A small-molecule ligand and the protein it binds are described below.
Small molecule (SMILES): CC[C@H](C)[C@H](N)C(=O)N[C@@H](CO)C(=O)N[C@@H](CCC(=O)O)C(=O)N[C@H](C=O)C(C)C

Binding-site contacts:
Ligand atom CB contacts residue VAL4 of chain 30.E at 4.2 Å (hydrophobic).
Ligand atom CA contacts residue VAL4 of chain 30.E at 4.0 Å (hydrophobic).
Ligand atom C contacts residue ALA2 of chain 30.E at 3.6 Å (hydrophobic).
Ligand atom O contacts residue GLN3 of chain 30.E at 3.0 Å (h-bond).
Ligand atom C contacts residue VAL4 of chain 30.E at 4.5 Å (hydrophobic).
Ligand atom CG2 contacts residue ALA2 of chain 30.E at 4.3 Å (hydrophobic).
Ligand atom N contacts residue ALA2 of chain 30.E at 2.8 Å (h-bond).
Ligand atom CD contacts residue VAL4 of chain 30.E at 3.8 Å (hydrophobic).
Ligand atom C contacts residue GLN3 of chain 30.E at 3.8 Å.
Ligand atom CA contacts residue ALA2 of chain 30.E at 3.8 Å (hydrophobic).
Ligand atom CA contacts residue VAL4 of chain 30.E at 3.5 Å (hydrophobic).
Ligand atom C contacts residue ALA2 of chain 30.E at 4.2 Å (hydrophobic).
Ligand atom CB contacts residue ALA2 of chain 30.E at 4.0 Å (hydrophobic).
Ligand atom CB contacts residue VAL4 of chain 30.E at 4.0 Å (hydrophobic).
Ligand atom N contacts residue GLN3 of chain 30.E at 4.5 Å.
Ligand atom N contacts residue VAL4 of chain 30.E at 3.0 Å (h-bond).
Ligand atom N contacts residue ALA2 of chain 30.E at 4.3 Å.
Ligand atom OE2 contacts residue VAL4 of chain 30.E at 3.6 Å.
Ligand atom CB contacts residue GLN3 of chain 30.E at 4.1 Å.
Ligand atom CB contacts residue ALA2 of chain 30.E at 3.5 Å (hydrophobic).
Ligand atom O contacts residue VAL4 of chain 30.E at 4.4 Å.
Ligand atom N contacts residue VAL4 of chain 30.E at 4.1 Å.
Ligand atom CA contacts residue GLN3 of chain 30.E at 4.3 Å.
Ligand atom OE1 contacts residue VAL4 of chain 30.E at 3.3 Å (h-bond).
Ligand atom CG2 contacts residue VAL4 of chain 30.E at 3.4 Å (hydrophobic).
Ligand atom CB contacts residue GLN3 of chain 30.E at 3.6 Å.
Ligand atom C contacts residue VAL4 of chain 30.E at 3.5 Å (hydrophobic).
Ligand atom C contacts residue VAL4 of chain 30.E at 4.4 Å (hydrophobic).
Ligand atom CG2 contacts residue SER5 of chain 30.E at 3.2 Å.
Ligand atom CA contacts residue ALA2 of chain 30.E at 3.4 Å (hydrophobic).
Ligand atom OG contacts residue GLN3 of chain 30.E at 3.3 Å (h-bond).
Ligand atom CG2 contacts residue GLN3 of chain 30.E at 3.9 Å.
Ligand atom O contacts residue VAL4 of chain 30.E at 4.2 Å.
Ligand atom CG1 contacts residue GLN3 of chain 30.E at 3.0 Å.

Sequence of chain 30.E:
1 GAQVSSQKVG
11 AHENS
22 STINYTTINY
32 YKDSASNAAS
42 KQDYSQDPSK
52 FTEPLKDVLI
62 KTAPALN